Sequence of chain 1.B:
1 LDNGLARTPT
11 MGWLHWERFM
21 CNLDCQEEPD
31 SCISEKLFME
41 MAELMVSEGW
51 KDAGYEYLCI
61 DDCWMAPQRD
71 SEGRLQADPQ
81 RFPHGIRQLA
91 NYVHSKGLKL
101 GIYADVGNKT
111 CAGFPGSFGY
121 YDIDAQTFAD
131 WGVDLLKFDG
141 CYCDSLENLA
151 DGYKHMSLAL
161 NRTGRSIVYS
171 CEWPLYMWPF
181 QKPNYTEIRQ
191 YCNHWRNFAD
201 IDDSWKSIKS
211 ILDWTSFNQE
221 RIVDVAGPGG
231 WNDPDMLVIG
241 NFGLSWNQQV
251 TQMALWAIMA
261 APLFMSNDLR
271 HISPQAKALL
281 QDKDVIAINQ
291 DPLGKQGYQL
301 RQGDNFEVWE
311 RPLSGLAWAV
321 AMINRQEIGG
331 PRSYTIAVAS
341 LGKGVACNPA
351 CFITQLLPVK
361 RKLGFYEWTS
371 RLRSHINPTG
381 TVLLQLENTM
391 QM

Binding-site contacts:
Ligand atom C3 contacts residue GLU172 of chain 1.B at 3.3 Å.
Ligand atom C4 contacts residue LYS137 of chain 1.B at 3.7 Å.
Ligand atom C10 contacts residue ASP139 of chain 1.B at 3.4 Å.
Ligand atom O7 contacts residue TYR103 of chain 1.B at 3.4 Å.
Ligand atom O7 contacts residue LYS137 of chain 1.B at 2.9 Å (salt-bridge).
Ligand atom O12 contacts residue ASP139 of chain 1.B at 3.5 Å (salt-bridge).
Ligand atom O9 contacts residue ARG196 of chain 1.B at 3.3 Å (salt-bridge).
Ligand atom C3 contacts residue ASP200 of chain 1.B at 3.4 Å.
Ligand atom C5 contacts residue ASP139 of chain 1.B at 3.4 Å.
Ligand atom O8 contacts residue ARG196 of chain 1.B at 3.1 Å (salt-bridge).
Ligand atom O9 contacts residue ASP200 of chain 1.B at 2.4 Å (salt-bridge).
Ligand atom O11 contacts residue TYR103 of chain 1.B at 3.6 Å (h-bond).
Ligand atom C4 contacts residue ASP139 of chain 1.B at 3.4 Å.
Ligand atom C6 contacts residue TRP16 of chain 1.B at 3.6 Å (hydrophobic).
Ligand atom O9 contacts residue ASP139 of chain 1.B at 3.5 Å (salt-bridge).
Ligand atom C10 contacts residue ASP62 of chain 1.B at 3.4 Å.
Ligand atom O7 contacts residue ASP61 of chain 1.B at 2.5 Å (salt-bridge).
Ligand atom C2 contacts residue ASP139 of chain 1.B at 1.4 Å.
Ligand atom O8 contacts residue LYS137 of chain 1.B at 2.8 Å (salt-bridge).
Ligand atom O8 contacts residue ASP200 of chain 1.B at 3.5 Å (salt-bridge).
Ligand atom O9 contacts residue GLU172 of chain 1.B at 2.8 Å (salt-bridge).
Ligand atom C10 contacts residue TYR103 of chain 1.B at 3.4 Å (hydrophobic).
Ligand atom C1 contacts residue CYS111 of chain 1.B at 3.5 Å (hydrophobic).
Ligand atom C6 contacts residue ASP139 of chain 1.B at 3.1 Å.
Ligand atom O11 contacts residue ASP62 of chain 1.B at 2.7 Å (salt-bridge).
Ligand atom C4 contacts residue ASP200 of chain 1.B at 3.3 Å.
Ligand atom C2 contacts residue TYR176 of chain 1.B at 3.8 Å (hydrophobic).
Ligand atom O7 contacts residue ASP139 of chain 1.B at 3.1 Å (salt-bridge).
Ligand atom C10 contacts residue TRP16 of chain 1.B at 3.7 Å (hydrophobic).
Ligand atom C1 contacts residue ASP200 of chain 1.B at 3.9 Å.
Ligand atom C5 contacts residue ASP61 of chain 1.B at 3.3 Å.
Ligand atom O11 contacts residue TRP16 of chain 1.B at 3.4 Å.
Ligand atom C5 contacts residue TRP16 of chain 1.B at 3.6 Å (hydrophobic).
Ligand atom C5 contacts residue LYS137 of chain 1.B at 3.7 Å.
Ligand atom C10 contacts residue ASP61 of chain 1.B at 3.4 Å.
Ligand atom C3 contacts residue ASP139 of chain 1.B at 2.4 Å.
Ligand atom O12 contacts residue ASP200 of chain 1.B at 2.9 Å (salt-bridge).
Ligand atom O11 contacts residue CYS111 of chain 1.B at 3.5 Å.
Ligand atom C1 contacts residue ASP139 of chain 1.B at 2.4 Å.
Ligand atom C2 contacts residue CYS111 of chain 1.B at 3.6 Å (hydrophobic).

The protein below binds the small molecule below.
Small molecule (SMILES): OC[C@@H]1[C@H](O)[C@H](O)[C@@H](O)C2O[C@H]21